Binding-site contacts:
Ligand atom N27 contacts residue SER226 of chain 1.B at 4.0 Å.
Ligand atom C32 contacts residue ALA200 of chain 1.B at 3.4 Å (hydrophobic).
Ligand atom C33 contacts residue GLY228 of chain 1.B at 3.9 Å.
Ligand atom C28 contacts residue TRP227 of chain 1.B at 4.0 Å (hydrophobic).
Ligand atom C29 contacts residue GLY228 of chain 1.B at 3.5 Å.
Ligand atom C37 contacts residue LEU96 of chain 1.B at 3.3 Å (hydrophobic).
Ligand atom C2 contacts residue TRP227 of chain 1.B at 3.8 Å (hydrophobic).
Ligand atom C26 contacts residue CYS201 of chain 1.B at 3.9 Å (hydrophobic).
Ligand atom N20 contacts residue GLY228 of chain 1.B at 3.2 Å (h-bond).
Ligand atom N31 contacts residue ASP199 of chain 1.B at 3.0 Å (salt-bridge).
Ligand atom C30 contacts residue CYS201 of chain 1.B at 4.0 Å (hydrophobic).
Ligand atom C30 contacts residue ASP199 of chain 1.B at 3.6 Å.
Ligand atom C32 contacts residue ASP199 of chain 1.B at 3.8 Å.
Ligand atom C38 contacts residue TYR47 of chain 1.B at 3.6 Å (hydrophobic).
Ligand atom C30 contacts residue ALA200 of chain 1.B at 3.3 Å (hydrophobic).
Ligand atom C36 contacts residue HIS43 of chain 1.B at 3.9 Å.
Ligand atom C40 contacts residue TRP50 of chain 1.B at 3.4 Å (hydrophobic).
Ligand atom C28 contacts residue GLY228 of chain 1.B at 3.8 Å.
Ligand atom N31 contacts residue CYS201 of chain 1.B at 4.0 Å.
Ligand atom C26 contacts residue GLU202 of chain 1.B at 3.7 Å.
Ligand atom C30 contacts residue GLY230 of chain 1.B at 2.9 Å.
Ligand atom C30 contacts residue GLY228 of chain 1.B at 3.8 Å.
Ligand atom C38 contacts residue LEU96 of chain 1.B at 4.0 Å (hydrophobic).
Ligand atom N31 contacts residue GLY230 of chain 1.B at 3.9 Å.
Ligand atom C6 contacts residue LEU96 of chain 1.B at 3.5 Å (hydrophobic).
Ligand atom C36 contacts residue SER226 of chain 1.B at 3.7 Å.
Ligand atom O42 contacts residue GLY228 of chain 1.B at 3.1 Å (h-bond).
Ligand atom C29 contacts residue GLY230 of chain 1.B at 3.5 Å.
Ligand atom C22 contacts residue GLY228 of chain 1.B at 3.4 Å.
Ligand atom N31 contacts residue ALA200 of chain 1.B at 2.7 Å (h-bond).
Ligand atom O42 contacts residue TRP227 of chain 1.B at 3.1 Å.
Ligand atom O43 contacts residue GLU229 of chain 1.B at 3.8 Å.
Ligand atom C33 contacts residue VAL225 of chain 1.B at 3.8 Å (hydrophobic).
Ligand atom C1 contacts residue ILE179 of chain 1.B at 3.9 Å (hydrophobic).
Ligand atom C21 contacts residue GLY228 of chain 1.B at 3.3 Å.
Ligand atom C30 contacts residue CYS231 of chain 1.B at 3.8 Å (hydrophobic).
Ligand atom C2 contacts residue ILE179 of chain 1.B at 3.8 Å (hydrophobic).
Ligand atom C39 contacts residue TYR47 of chain 1.B at 3.7 Å (hydrophobic).
Ligand atom C33 contacts residue TRP227 of chain 1.B at 3.8 Å (hydrophobic).
Ligand atom C5 contacts residue LEU96 of chain 1.B at 3.9 Å (hydrophobic).

Sequence of chain 1.B:
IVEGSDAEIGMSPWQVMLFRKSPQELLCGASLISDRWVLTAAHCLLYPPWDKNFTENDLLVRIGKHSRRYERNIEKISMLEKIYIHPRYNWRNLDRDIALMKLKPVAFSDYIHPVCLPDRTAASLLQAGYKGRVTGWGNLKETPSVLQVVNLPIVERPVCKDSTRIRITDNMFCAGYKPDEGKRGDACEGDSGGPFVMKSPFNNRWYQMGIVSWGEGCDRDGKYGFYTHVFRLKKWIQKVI

This protein binds this small molecule.
Small molecule (SMILES): O=C(CNS(=O)(=O)C1CCCCC1)N[C@H](CCNc1cc[nH+]cc1)C(=O)N1CCCCC1